Sequence of chain 1.D:
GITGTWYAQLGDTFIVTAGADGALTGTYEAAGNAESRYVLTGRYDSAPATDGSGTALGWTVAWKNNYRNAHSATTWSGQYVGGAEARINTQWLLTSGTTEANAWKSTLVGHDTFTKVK

Sequence of chain 1.C:
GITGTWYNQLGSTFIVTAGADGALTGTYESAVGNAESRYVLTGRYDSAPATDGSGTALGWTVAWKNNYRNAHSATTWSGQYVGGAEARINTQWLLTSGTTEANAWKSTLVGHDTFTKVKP

The protein below binds the small molecule below.
Small molecule (SMILES): O=C(CCCC[C@@H]1SC[C@@H]2NC(=O)N[C@@H]21)NNc1c(-c2ccc(S(=O)(=O)N3CCOCC3)cc2)cccc1-c1ccc(S(=O)(=O)N2CCOCC2)cc1

Binding-site contacts:
Ligand atom N5 contacts residue ASP116 of chain 1.C at 2.8 Å (salt-bridge).
Ligand atom O6 contacts residue SER15 of chain 1.C at 3.4 Å (h-bond).
Ligand atom C4 contacts residue TRP67 of chain 1.C at 3.7 Å (hydrophobic).
Ligand atom S2 contacts residue SER33 of chain 1.C at 3.7 Å.
Ligand atom C contacts residue TRP96 of chain 1.C at 3.8 Å (hydrophobic).
Ligand atom O7 contacts residue ASP116 of chain 1.C at 3.8 Å.
Ligand atom C35 contacts residue SER15 of chain 1.C at 3.8 Å.
Ligand atom O5 contacts residue SER40 of chain 1.C at 3.0 Å (h-bond).
Ligand atom O7 contacts residue TYR31 of chain 1.C at 2.8 Å (h-bond).
Ligand atom C2 contacts residue TRP108 of chain 1.D at 3.5 Å (hydrophobic).
Ligand atom N5 contacts residue LEU13 of chain 1.C at 3.7 Å.
Ligand atom C10 contacts residue ALA74 of chain 1.C at 3.6 Å (hydrophobic).
Ligand atom O4 contacts residue SER33 of chain 1.C at 3.0 Å.
Ligand atom S contacts residue THR78 of chain 1.C at 3.2 Å (h-bond).
Ligand atom O4 contacts residue SER40 of chain 1.C at 3.8 Å.
Ligand atom C34 contacts residue TRP108 of chain 1.D at 3.7 Å (hydrophobic).
Ligand atom O7 contacts residue SER15 of chain 1.C at 2.8 Å (h-bond).
Ligand atom C33 contacts residue TRP67 of chain 1.C at 3.7 Å (hydrophobic).
Ligand atom C35 contacts residue LEU13 of chain 1.C at 3.6 Å (hydrophobic).
Ligand atom C31 contacts residue SER15 of chain 1.C at 3.8 Å.
Ligand atom C9 contacts residue ALA74 of chain 1.C at 3.8 Å (hydrophobic).
Ligand atom O contacts residue SER76 of chain 1.C at 3.5 Å (h-bond).
Ligand atom C11 contacts residue ALA74 of chain 1.C at 3.5 Å (hydrophobic).
Ligand atom C32 contacts residue SER15 of chain 1.C at 3.3 Å.
Ligand atom C4 contacts residue LEU98 of chain 1.C at 3.7 Å (hydrophobic).
Ligand atom C13 contacts residue ALA74 of chain 1.C at 3.7 Å (hydrophobic).
Ligand atom C35 contacts residue ASP116 of chain 1.C at 3.7 Å.
Ligand atom N4 contacts residue LEU13 of chain 1.C at 3.8 Å.
Ligand atom C1 contacts residue TRP96 of chain 1.C at 3.4 Å (hydrophobic).
Ligand atom C12 contacts residue ALA74 of chain 1.C at 3.5 Å (hydrophobic).
Ligand atom C11 contacts residue ASN73 of chain 1.C at 3.8 Å.
Ligand atom C29 contacts residue TYR42 of chain 1.C at 3.3 Å (hydrophobic).
Ligand atom O7 contacts residue ASN11 of chain 1.C at 3.0 Å (h-bond).
Ligand atom N3 contacts residue SER33 of chain 1.C at 3.7 Å.
Ligand atom O5 contacts residue TYR42 of chain 1.C at 3.3 Å.
Ligand atom S contacts residue TRP67 of chain 1.C at 3.7 Å.
Ligand atom C28 contacts residue TYR42 of chain 1.C at 3.3 Å (hydrophobic).
Ligand atom C8 contacts residue ALA74 of chain 1.C at 3.8 Å (hydrophobic).
Ligand atom C35 contacts residue ASN11 of chain 1.C at 3.8 Å.
Ligand atom C35 contacts residue TYR31 of chain 1.C at 3.6 Å (hydrophobic).